Binding-site contacts:
Ligand atom O7 contacts residue GLN189 of chain 1.A at 4.0 Å.
Ligand atom C1 contacts residue ASN191 of chain 1.A at 1.4 Å.
Ligand atom C1 contacts residue THR193 of chain 1.A at 3.5 Å.
Ligand atom O7 contacts residue ASN191 of chain 1.A at 3.5 Å (h-bond).
Ligand atom C1 contacts residue ILE156 of chain 1.A at 4.0 Å (hydrophobic).
Ligand atom O5 contacts residue THR193 of chain 1.A at 3.6 Å.
Ligand atom N2 contacts residue ILE156 of chain 1.A at 3.7 Å.
Ligand atom C2 contacts residue ILE156 of chain 1.A at 4.5 Å (hydrophobic).
Ligand atom C7 contacts residue ILE156 of chain 1.A at 3.9 Å (hydrophobic).
Ligand atom O6 contacts residue GLU194 of chain 1.A at 3.1 Å (salt-bridge).
Ligand atom O5 contacts residue ASN191 of chain 1.A at 2.3 Å (h-bond).
Ligand atom C8 contacts residue ILE156 of chain 1.A at 3.8 Å (hydrophobic).
Ligand atom C5 contacts residue THR193 of chain 1.A at 3.6 Å.
Ligand atom C8 contacts residue GLN189 of chain 1.A at 4.3 Å.
Ligand atom C6 contacts residue GLU194 of chain 1.A at 4.2 Å.
Ligand atom C6 contacts residue THR193 of chain 1.A at 4.3 Å.
Ligand atom N2 contacts residue ASN191 of chain 1.A at 3.0 Å (h-bond).
Ligand atom C3 contacts residue ASN191 of chain 1.A at 3.8 Å.
Ligand atom C2 contacts residue ASN191 of chain 1.A at 2.5 Å.
Ligand atom C7 contacts residue ASN191 of chain 1.A at 3.5 Å.
Ligand atom O6 contacts residue THR193 of chain 1.A at 3.6 Å.
Ligand atom C5 contacts residue ASN191 of chain 1.A at 3.6 Å.
Ligand atom C8 contacts residue THR150 of chain 1.A at 4.0 Å.
Ligand atom O7 contacts residue LYS229 of chain 1.A at 4.1 Å.
Ligand atom C4 contacts residue ASN191 of chain 1.A at 4.3 Å.

Sequence of chain 1.A:
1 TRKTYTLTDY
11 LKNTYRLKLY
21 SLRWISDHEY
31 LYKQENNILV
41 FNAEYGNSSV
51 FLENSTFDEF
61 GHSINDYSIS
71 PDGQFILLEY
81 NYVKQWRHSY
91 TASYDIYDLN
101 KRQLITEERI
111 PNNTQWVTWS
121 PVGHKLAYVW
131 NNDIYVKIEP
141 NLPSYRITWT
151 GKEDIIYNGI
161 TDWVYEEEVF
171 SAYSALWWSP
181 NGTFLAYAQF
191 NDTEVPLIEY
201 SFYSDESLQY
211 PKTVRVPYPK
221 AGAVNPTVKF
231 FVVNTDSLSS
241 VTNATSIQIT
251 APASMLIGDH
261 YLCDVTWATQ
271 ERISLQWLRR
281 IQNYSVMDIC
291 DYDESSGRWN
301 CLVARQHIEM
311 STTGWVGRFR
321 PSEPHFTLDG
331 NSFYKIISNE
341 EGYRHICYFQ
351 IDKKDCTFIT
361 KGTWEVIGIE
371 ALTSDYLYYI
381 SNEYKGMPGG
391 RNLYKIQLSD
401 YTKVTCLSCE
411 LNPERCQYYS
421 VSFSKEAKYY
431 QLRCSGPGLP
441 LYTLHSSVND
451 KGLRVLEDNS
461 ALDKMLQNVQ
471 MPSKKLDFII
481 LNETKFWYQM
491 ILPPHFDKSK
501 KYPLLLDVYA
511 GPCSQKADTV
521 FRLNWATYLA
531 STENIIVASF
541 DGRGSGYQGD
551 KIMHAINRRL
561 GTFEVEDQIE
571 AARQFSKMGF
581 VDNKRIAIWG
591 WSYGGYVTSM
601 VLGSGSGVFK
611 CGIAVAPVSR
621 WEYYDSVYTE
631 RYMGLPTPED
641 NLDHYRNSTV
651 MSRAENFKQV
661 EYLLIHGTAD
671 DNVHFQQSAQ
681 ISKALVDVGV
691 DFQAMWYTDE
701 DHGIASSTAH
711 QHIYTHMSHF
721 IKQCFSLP

The small molecule below binds the protein below.
Small molecule (SMILES): CC(=O)N[C@H]1[C@H](O[C@H]2[C@H](O)[C@@H](NC(C)=O)CO[C@@H]2CO)O[C@H](CO)[C@@H](O)[C@@H]1O